Binding-site contacts:
Ligand atom CAO contacts residue ARG252 of chain 1.D at 3.8 Å.
Ligand atom CAI contacts residue GLN92 of chain 1.B at 4.2 Å.
Ligand atom NAQ contacts residue ARG252 of chain 1.D at 3.6 Å.
Ligand atom CAI contacts residue GLN75 of chain 1.B at 4.1 Å.
Ligand atom NAP contacts residue ARG252 of chain 1.D at 2.8 Å.
Ligand atom NAM contacts residue GLU248 of chain 1.D at 4.5 Å.
Ligand atom CAO contacts residue GLN108 of chain 1.B at 4.5 Å.
Ligand atom CAF contacts residue GLN75 of chain 1.B at 3.5 Å.
Ligand atom CAH contacts residue GLN75 of chain 1.B at 3.3 Å.
Ligand atom NAQ contacts residue LEU104 of chain 1.B at 3.8 Å.
Ligand atom CAB contacts residue GLN75 of chain 1.B at 4.0 Å.
Ligand atom NAQ contacts residue ILE249 of chain 1.D at 4.4 Å.
Ligand atom NAQ contacts residue GLU248 of chain 1.D at 2.6 Å (salt-bridge).
Ligand atom CAL contacts residue GLU248 of chain 1.D at 4.2 Å.
Ligand atom CAI contacts residue ILE88 of chain 1.B at 4.4 Å (hydrophobic).
Ligand atom NAA contacts residue GLN75 of chain 1.B at 3.3 Å (h-bond).
Ligand atom CAO contacts residue LEU104 of chain 1.B at 3.5 Å (hydrophobic).
Ligand atom CAO contacts residue GLU248 of chain 1.D at 3.9 Å.
Ligand atom CAL contacts residue GLN108 of chain 1.B at 3.0 Å.
Ligand atom CAG contacts residue GLN75 of chain 1.B at 3.6 Å.
Ligand atom NAP contacts residue LEU104 of chain 1.B at 3.5 Å.
Ligand atom NAM contacts residue GLN108 of chain 1.B at 3.5 Å (h-bond).
Ligand atom NAQ contacts residue ASN251 of chain 1.D at 4.1 Å.
Ligand atom CAG contacts residue GLN108 of chain 1.B at 4.4 Å.
Ligand atom CAK contacts residue LEU105 of chain 1.B at 4.3 Å (hydrophobic).
Ligand atom NAN contacts residue GLN108 of chain 1.B at 3.4 Å (h-bond).
Ligand atom NAN contacts residue GLU248 of chain 1.D at 3.8 Å.
Ligand atom NAE contacts residue GLN75 of chain 1.B at 4.3 Å.
Ligand atom CAI contacts residue LEU105 of chain 1.B at 4.0 Å (hydrophobic).
Ligand atom NAN contacts residue LEU104 of chain 1.B at 3.9 Å.
Ligand atom CAK contacts residue GLN108 of chain 1.B at 3.8 Å.
Ligand atom NAM contacts residue LEU104 of chain 1.B at 4.3 Å.
Ligand atom CAR contacts residue GLN108 of chain 1.B at 3.7 Å.
Ligand atom CAJ contacts residue LEU105 of chain 1.B at 3.6 Å (hydrophobic).

This protein binds this small molecule.
Small molecule (SMILES): NC(N)=N/N=C/c1cccc(/C=N/N=C(N)N)c1

Sequence of chain 1.B:
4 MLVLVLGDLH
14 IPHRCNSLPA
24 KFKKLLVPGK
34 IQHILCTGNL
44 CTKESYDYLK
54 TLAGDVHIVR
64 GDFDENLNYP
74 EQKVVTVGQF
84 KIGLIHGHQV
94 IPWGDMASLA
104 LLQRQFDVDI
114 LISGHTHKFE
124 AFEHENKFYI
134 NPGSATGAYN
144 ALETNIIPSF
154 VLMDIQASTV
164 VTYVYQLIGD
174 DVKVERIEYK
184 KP

Sequence of chain 1.D:
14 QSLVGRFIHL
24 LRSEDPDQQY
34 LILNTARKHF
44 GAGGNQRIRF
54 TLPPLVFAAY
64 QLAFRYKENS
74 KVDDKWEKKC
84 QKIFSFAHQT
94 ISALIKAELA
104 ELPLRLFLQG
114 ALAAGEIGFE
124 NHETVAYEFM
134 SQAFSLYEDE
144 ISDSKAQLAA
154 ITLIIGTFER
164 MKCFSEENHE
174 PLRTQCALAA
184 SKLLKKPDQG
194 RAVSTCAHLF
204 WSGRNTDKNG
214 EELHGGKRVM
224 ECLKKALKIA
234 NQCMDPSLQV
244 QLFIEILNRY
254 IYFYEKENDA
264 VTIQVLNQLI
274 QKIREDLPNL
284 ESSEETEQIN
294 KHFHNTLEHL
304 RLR